Binding-site contacts:
Ligand atom C15 contacts residue LEU160 of chain 1.C at 4.2 Å (hydrophobic).
Ligand atom C18 contacts residue LEU160 of chain 1.C at 3.5 Å (hydrophobic).
Ligand atom C18 contacts residue LEU223 of chain 1.C at 3.5 Å (hydrophobic).
Ligand atom C4 contacts residue PHE164 of chain 1.C at 4.5 Å (hydrophobic).
Ligand atom O26 contacts residue ARG156 of chain 1.C at 3.8 Å.
Ligand atom C15 contacts residue LYS157 of chain 1.C at 4.0 Å.
Ligand atom O25 contacts residue PHE1 of chain 1.J at 3.1 Å (h-bond).
Ligand atom C5 contacts residue PHE164 of chain 1.C at 3.8 Å (hydrophobic).
Ligand atom C7 contacts residue LEU160 of chain 1.C at 4.4 Å (hydrophobic).
Ligand atom C23 contacts residue ARG156 of chain 1.C at 3.3 Å.
Ligand atom C6 contacts residue PHE164 of chain 1.C at 4.0 Å (hydrophobic).
Ligand atom C21 contacts residue PHE1 of chain 1.J at 4.1 Å (hydrophobic).
Ligand atom O7 contacts residue GLN161 of chain 1.C at 3.9 Å.
Ligand atom C16 contacts residue LYS157 of chain 1.C at 4.2 Å.
Ligand atom C6 contacts residue GLN161 of chain 1.C at 4.0 Å.
Ligand atom C10 contacts residue PHE164 of chain 1.C at 4.5 Å (hydrophobic).
Ligand atom O26 contacts residue PHE1 of chain 1.J at 3.6 Å (h-bond).
Ligand atom C19 contacts residue PHE219 of chain 1.C at 3.8 Å (hydrophobic).
Ligand atom C24 contacts residue ARG156 of chain 1.C at 3.2 Å.
Ligand atom C19 contacts residue PHE164 of chain 1.C at 3.4 Å (hydrophobic).
Ligand atom C24 contacts residue PHE1 of chain 1.J at 3.9 Å (hydrophobic).
Ligand atom C7 contacts residue GLN161 of chain 1.C at 4.0 Å.
Ligand atom C6 contacts residue LEU160 of chain 1.C at 4.4 Å (hydrophobic).
Ligand atom C16 contacts residue LEU160 of chain 1.C at 4.3 Å (hydrophobic).
Ligand atom C3 contacts residue PHE164 of chain 1.C at 4.3 Å (hydrophobic).
Ligand atom O25 contacts residue ARG156 of chain 1.C at 3.2 Å (salt-bridge).

Sequence of chain 1.C:
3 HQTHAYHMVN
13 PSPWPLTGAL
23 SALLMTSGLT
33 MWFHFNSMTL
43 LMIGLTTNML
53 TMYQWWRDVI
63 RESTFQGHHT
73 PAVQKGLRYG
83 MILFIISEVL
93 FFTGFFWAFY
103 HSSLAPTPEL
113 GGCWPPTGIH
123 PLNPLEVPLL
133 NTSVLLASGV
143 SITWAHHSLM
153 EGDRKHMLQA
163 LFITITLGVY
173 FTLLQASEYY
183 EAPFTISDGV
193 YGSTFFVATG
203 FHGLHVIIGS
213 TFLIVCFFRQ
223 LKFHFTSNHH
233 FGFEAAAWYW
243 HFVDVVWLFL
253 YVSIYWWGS

This protein binds this small molecule.
Small molecule (SMILES): C[C@H](CCC(=O)O)[C@H]1CC[C@H]2[C@@H]3[C@H](O)C[C@@H]4C[C@H](O)CC[C@]4(C)[C@H]3C[C@H](O)[C@]12C

Sequence of chain 1.J:
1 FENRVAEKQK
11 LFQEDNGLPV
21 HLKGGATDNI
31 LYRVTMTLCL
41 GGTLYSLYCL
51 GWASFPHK